Binding-site contacts:
Ligand atom O7 contacts residue ASN631 of chain 1.D at 3.2 Å (h-bond).
Ligand atom N2 contacts residue ASN631 of chain 1.D at 3.1 Å (h-bond).
Ligand atom C7 contacts residue HIS629 of chain 1.D at 4.5 Å.
Ligand atom O5 contacts residue ASN631 of chain 1.D at 2.3 Å (h-bond).
Ligand atom C1 contacts residue ASN631 of chain 1.D at 1.4 Å.
Ligand atom C4 contacts residue ASN631 of chain 1.D at 4.1 Å.
Ligand atom C5 contacts residue ASN631 of chain 1.D at 3.7 Å.
Ligand atom C7 contacts residue ASN631 of chain 1.D at 3.4 Å.
Ligand atom C8 contacts residue HIS629 of chain 1.D at 3.4 Å.
Ligand atom C2 contacts residue ASN631 of chain 1.D at 2.5 Å.
Ligand atom C3 contacts residue ASN631 of chain 1.D at 3.8 Å.

This protein binds this small molecule.
Small molecule (SMILES): CC(=O)N[C@@H]1[C@@H](O)[C@H](O)[C@@H](CO)O[C@H]1O

Sequence of chain 1.D:
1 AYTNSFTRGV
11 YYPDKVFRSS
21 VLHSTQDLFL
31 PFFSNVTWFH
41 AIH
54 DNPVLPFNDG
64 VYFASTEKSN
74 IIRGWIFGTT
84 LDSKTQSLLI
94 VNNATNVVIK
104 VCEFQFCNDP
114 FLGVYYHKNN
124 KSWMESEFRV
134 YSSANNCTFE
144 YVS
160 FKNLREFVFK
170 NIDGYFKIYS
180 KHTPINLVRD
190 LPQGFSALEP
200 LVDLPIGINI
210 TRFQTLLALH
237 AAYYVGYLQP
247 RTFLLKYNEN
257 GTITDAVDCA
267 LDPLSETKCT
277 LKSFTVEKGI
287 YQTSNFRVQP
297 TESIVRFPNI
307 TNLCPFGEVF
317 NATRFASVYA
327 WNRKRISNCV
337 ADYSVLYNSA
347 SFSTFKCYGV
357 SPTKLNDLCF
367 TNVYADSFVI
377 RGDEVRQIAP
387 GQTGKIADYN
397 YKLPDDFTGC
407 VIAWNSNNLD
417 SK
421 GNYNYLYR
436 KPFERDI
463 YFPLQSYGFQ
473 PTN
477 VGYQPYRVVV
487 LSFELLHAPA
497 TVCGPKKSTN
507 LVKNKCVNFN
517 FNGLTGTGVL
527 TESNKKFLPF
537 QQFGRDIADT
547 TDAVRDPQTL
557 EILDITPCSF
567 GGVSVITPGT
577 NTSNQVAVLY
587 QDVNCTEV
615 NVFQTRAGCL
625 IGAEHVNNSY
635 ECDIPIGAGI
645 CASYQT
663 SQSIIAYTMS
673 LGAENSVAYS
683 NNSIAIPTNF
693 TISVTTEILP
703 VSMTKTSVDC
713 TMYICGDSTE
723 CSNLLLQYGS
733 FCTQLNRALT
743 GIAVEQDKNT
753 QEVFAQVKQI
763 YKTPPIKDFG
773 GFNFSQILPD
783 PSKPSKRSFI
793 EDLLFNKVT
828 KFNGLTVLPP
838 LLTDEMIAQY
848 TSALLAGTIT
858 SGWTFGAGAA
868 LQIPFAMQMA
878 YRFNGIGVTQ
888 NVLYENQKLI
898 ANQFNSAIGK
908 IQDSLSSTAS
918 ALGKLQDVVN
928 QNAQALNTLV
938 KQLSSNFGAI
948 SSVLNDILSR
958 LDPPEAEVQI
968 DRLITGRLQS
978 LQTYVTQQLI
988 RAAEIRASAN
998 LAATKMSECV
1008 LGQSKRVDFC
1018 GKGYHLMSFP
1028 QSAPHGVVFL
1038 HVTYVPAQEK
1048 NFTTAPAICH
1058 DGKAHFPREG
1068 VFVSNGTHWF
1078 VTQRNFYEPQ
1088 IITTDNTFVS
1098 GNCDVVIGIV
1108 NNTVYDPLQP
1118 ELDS